Binding-site contacts:
Ligand atom O3 contacts residue ASN132 of chain 1.G at 3.2 Å (h-bond).
Ligand atom C contacts residue ASN132 of chain 1.G at 3.3 Å.
Ligand atom C contacts residue LYS187 of chain 1.H at 3.4 Å.
Ligand atom O1P contacts residue THR74 of chain 1.G at 3.0 Å (h-bond).
Ligand atom O7 contacts residue LYS350 of chain 1.H at 2.9 Å (salt-bridge).
Ligand atom O4P contacts residue ARG309 of chain 1.H at 2.8 Å (salt-bridge).
Ligand atom O3P contacts residue THR74 of chain 1.G at 3.5 Å (h-bond).
Ligand atom O3 contacts residue HIS308 of chain 1.H at 2.7 Å (h-bond).
Ligand atom O6 contacts residue LYS187 of chain 1.H at 3.4 Å (salt-bridge).
Ligand atom C5 contacts residue ASN132 of chain 1.G at 3.6 Å.
Ligand atom O6 contacts residue ASP214 of chain 1.H at 3.1 Å (salt-bridge).
Ligand atom O3 contacts residue CO31 of chain 1.JA at 2.9 Å (h-bond).
Ligand atom O1P contacts residue LYS187 of chain 1.H at 3.2 Å.
Ligand atom O5P contacts residue HIS342 of chain 1.H at 2.6 Å (h-bond).
Ligand atom O2 contacts residue LYS187 of chain 1.H at 3.3 Å (salt-bridge).
Ligand atom O2 contacts residue ASP214 of chain 1.H at 3.5 Å (salt-bridge).
Ligand atom C3 contacts residue MG1 of chain 1.IA at 3.1 Å.
Ligand atom O3 contacts residue MG1 of chain 1.IA at 2.2 Å.
Ligand atom O3P contacts residue GLY391 of chain 1.H at 2.8 Å (h-bond).
Ligand atom O6 contacts residue GLU215 of chain 1.H at 3.1 Å (salt-bridge).
Ligand atom O6 contacts residue MG1 of chain 1.IA at 2.2 Å.
Ligand atom O3 contacts residue GLU215 of chain 1.H at 3.0 Å (salt-bridge).
Ligand atom C contacts residue MG1 of chain 1.IA at 2.8 Å.
Ligand atom O6P contacts residue ARG309 of chain 1.H at 3.1 Å (salt-bridge).
Ligand atom O2 contacts residue CO31 of chain 1.JA at 3.1 Å (h-bond).
Ligand atom O6 contacts residue LYS189 of chain 1.H at 2.6 Å (salt-bridge).
Ligand atom O6 contacts residue ASN132 of chain 1.G at 2.9 Å (h-bond).
Ligand atom O4 contacts residue SER389 of chain 1.H at 3.2 Å.
Ligand atom C3 contacts residue CO31 of chain 1.JA at 3.2 Å.
Ligand atom O2 contacts residue MG1 of chain 1.IA at 2.2 Å.
Ligand atom C2 contacts residue MG1 of chain 1.IA at 2.8 Å.
Ligand atom O3P contacts residue LYS350 of chain 1.H at 3.0 Å (salt-bridge).
Ligand atom O5P contacts residue SER389 of chain 1.H at 3.1 Å (h-bond).
Ligand atom O2 contacts residue ILE185 of chain 1.H at 3.5 Å.
Ligand atom O1 contacts residue LYS187 of chain 1.H at 3.1 Å (salt-bridge).
Ligand atom O2P contacts residue GLY414 of chain 1.H at 2.8 Å (h-bond).
Ligand atom O1P contacts residue GLY414 of chain 1.H at 3.3 Å.
Ligand atom O1P contacts residue GLY415 of chain 1.H at 2.7 Å (h-bond).
Ligand atom C1 contacts residue SER389 of chain 1.H at 3.5 Å.
Ligand atom O4 contacts residue GLY390 of chain 1.H at 3.1 Å.

Sequence of chain 1.G:
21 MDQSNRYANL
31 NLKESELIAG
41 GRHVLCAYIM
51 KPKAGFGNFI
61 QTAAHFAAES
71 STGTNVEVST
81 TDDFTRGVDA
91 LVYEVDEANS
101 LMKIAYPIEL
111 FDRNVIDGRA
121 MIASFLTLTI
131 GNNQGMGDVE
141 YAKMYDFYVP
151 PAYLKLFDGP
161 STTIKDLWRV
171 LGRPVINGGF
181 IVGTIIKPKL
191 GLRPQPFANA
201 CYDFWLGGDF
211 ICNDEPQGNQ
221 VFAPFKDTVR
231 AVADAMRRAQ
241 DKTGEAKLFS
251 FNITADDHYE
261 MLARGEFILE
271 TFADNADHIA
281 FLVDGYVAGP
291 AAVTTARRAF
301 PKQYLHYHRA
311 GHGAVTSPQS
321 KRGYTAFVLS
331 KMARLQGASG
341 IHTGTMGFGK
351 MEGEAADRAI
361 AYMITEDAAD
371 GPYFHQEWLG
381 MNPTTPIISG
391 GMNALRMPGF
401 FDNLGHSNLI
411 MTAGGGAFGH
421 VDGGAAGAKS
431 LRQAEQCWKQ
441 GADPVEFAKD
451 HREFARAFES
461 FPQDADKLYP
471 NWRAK

Sequence of chain 1.H:
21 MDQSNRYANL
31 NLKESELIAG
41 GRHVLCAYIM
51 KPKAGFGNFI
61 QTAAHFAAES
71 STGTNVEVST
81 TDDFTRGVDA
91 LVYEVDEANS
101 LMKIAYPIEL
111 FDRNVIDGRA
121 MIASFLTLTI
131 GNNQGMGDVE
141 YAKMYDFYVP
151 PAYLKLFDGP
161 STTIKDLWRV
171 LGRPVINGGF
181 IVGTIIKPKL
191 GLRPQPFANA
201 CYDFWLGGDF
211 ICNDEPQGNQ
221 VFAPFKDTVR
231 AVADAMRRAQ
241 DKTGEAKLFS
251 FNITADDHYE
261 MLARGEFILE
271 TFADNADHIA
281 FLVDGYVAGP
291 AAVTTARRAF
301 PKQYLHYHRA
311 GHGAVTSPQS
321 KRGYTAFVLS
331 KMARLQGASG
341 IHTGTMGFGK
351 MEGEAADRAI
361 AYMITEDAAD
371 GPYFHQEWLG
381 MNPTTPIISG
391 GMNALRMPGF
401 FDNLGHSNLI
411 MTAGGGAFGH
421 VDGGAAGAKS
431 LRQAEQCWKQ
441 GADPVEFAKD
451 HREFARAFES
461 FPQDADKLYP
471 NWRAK

This protein binds this small molecule.
Small molecule (SMILES): O=C(O)[C@@](O)(COP(=O)(O)O)[C@H](O)[C@H](O)COP(=O)(O)O